Binding-site contacts:
Ligand atom O2 contacts residue GLU175 of chain 2.A at 2.7 Å (salt-bridge).
Ligand atom O6 contacts residue GLN287 of chain 1.A at 3.2 Å (h-bond).
Ligand atom O4 contacts residue PRO286 of chain 1.A at 3.4 Å.
Ligand atom C3 contacts residue GLU175 of chain 2.A at 3.8 Å.
Ligand atom C2 contacts residue SER177 of chain 2.A at 3.7 Å.
Ligand atom C6 contacts residue ARG292 of chain 1.A at 3.8 Å.
Ligand atom O6 contacts residue ARG292 of chain 1.A at 3.4 Å (salt-bridge).
Ligand atom C2 contacts residue GLN176 of chain 2.A at 3.8 Å.
Ligand atom C6 contacts residue SER132 of chain 2.A at 3.2 Å.
Ligand atom C4 contacts residue GLU175 of chain 2.A at 3.8 Å.
Ligand atom O3 contacts residue SER177 of chain 2.A at 3.4 Å.
Ligand atom C1 contacts residue SER177 of chain 2.A at 3.6 Å.
Ligand atom O5 contacts residue SER132 of chain 2.A at 3.7 Å.
Ligand atom C1 contacts residue HIS126 of chain 1.A at 3.7 Å.
Ligand atom C1 contacts residue ASN130 of chain 1.A at 1.4 Å.
Ligand atom C5 contacts residue SER132 of chain 2.A at 3.2 Å.
Ligand atom C5 contacts residue GLU175 of chain 2.A at 3.5 Å.
Ligand atom O5 contacts residue ASN130 of chain 1.A at 2.2 Å (h-bond).
Ligand atom N2 contacts residue ASN130 of chain 1.A at 3.1 Å (h-bond).
Ligand atom C7 contacts residue GLN176 of chain 2.A at 3.5 Å.
Ligand atom C5 contacts residue ASN130 of chain 1.A at 3.5 Å.
Ligand atom O7 contacts residue THR289 of chain 1.A at 3.4 Å.
Ligand atom C8 contacts residue ALA123 of chain 1.A at 3.6 Å (hydrophobic).
Ligand atom O6 contacts residue SER177 of chain 2.A at 3.7 Å.
Ligand atom N2 contacts residue GLN176 of chain 2.A at 3.0 Å (h-bond).
Ligand atom O6 contacts residue PRO286 of chain 1.A at 3.6 Å.
Ligand atom C3 contacts residue ASN130 of chain 1.A at 3.8 Å.
Ligand atom O2 contacts residue SER177 of chain 2.A at 3.8 Å.
Ligand atom N2 contacts residue HIS126 of chain 1.A at 3.5 Å.
Ligand atom C8 contacts residue GLN176 of chain 2.A at 3.5 Å.
Ligand atom C2 contacts residue ASN130 of chain 1.A at 2.5 Å.
Ligand atom O2 contacts residue LYS179 of chain 2.A at 3.8 Å.
Ligand atom O7 contacts residue ASN130 of chain 1.A at 3.2 Å (h-bond).
Ligand atom C2 contacts residue GLU175 of chain 2.A at 3.7 Å.
Ligand atom C8 contacts residue ARG127 of chain 1.A at 3.8 Å.
Ligand atom C7 contacts residue ASN130 of chain 1.A at 3.4 Å.
Ligand atom O3 contacts residue GLN176 of chain 2.A at 2.9 Å (h-bond).
Ligand atom C3 contacts residue GLN176 of chain 2.A at 3.4 Å.
Ligand atom O4 contacts residue GLU175 of chain 2.A at 3.0 Å (salt-bridge).
Ligand atom O7 contacts residue ARG127 of chain 1.A at 3.8 Å.

Sequence of chain 2.A:
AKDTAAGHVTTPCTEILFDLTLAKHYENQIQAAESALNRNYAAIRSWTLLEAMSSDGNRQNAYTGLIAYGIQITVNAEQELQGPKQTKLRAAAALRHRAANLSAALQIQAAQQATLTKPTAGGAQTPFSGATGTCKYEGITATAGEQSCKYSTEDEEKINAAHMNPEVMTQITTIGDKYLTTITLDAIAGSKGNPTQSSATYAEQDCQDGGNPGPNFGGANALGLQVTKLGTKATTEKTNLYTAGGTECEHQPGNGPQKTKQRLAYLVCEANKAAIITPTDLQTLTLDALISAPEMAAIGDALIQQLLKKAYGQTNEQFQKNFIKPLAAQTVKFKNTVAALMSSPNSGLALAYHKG

The small molecule below binds the protein below.
Small molecule (SMILES): CC(=O)N[C@H]1[C@H](O[C@H]2[C@H](O)[C@@H](NC(C)=O)CO[C@@H]2CO)O[C@H](CO)[C@@H](O[C@@H]2O[C@H](CO[C@H]3O[C@H](CO)[C@@H](O)[C@H](O)[C@@H]3O)[C@@H](O)[C@H](O[C@H]3O[C@H](CO)[C@@H](O)[C@H](O)[C@@H]3O)[C@@H]2O)[C@@H]1O

Sequence of chain 1.A:
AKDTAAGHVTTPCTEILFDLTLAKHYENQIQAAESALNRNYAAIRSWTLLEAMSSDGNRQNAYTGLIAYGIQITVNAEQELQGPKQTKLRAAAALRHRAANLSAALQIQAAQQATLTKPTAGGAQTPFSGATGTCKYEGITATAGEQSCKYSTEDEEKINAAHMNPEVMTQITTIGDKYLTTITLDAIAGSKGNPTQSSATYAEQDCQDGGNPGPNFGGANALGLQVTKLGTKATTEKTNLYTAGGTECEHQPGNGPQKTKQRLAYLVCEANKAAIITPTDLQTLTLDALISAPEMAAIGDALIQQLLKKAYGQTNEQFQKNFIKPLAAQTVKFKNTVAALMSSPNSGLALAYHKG